The small molecule below binds the protein below.
Small molecule (SMILES): CC(=O)N[C@H]1[C@H](O[C@H]2[C@H](O)[C@@H](NC(C)=O)CO[C@@H]2CO)O[C@H](CO)[C@@H](O[C@@H]2O[C@H](CO)[C@@H](O)[C@H](O[C@@H]3O[C@H](CO)[C@@H](O)[C@H](O)[C@@H]3O)[C@@H]2O)[C@@H]1O

Sequence of chain 1.B:
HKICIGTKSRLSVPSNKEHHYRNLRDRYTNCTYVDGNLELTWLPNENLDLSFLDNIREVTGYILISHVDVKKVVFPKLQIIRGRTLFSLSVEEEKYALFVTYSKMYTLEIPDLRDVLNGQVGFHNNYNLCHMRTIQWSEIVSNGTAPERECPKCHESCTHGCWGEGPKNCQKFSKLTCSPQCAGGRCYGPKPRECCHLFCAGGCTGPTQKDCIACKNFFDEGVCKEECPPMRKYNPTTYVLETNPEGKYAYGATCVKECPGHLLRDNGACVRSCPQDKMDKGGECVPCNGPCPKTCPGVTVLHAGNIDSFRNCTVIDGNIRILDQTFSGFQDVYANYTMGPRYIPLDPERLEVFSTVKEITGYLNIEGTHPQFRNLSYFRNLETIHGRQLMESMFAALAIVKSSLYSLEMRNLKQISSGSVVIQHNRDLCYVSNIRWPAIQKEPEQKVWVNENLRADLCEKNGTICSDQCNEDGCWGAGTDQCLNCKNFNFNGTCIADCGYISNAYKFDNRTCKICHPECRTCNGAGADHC

Binding-site contacts:
Ligand atom C8 contacts residue LYS475 of chain 1.B at 3.9 Å.
Ligand atom C8 contacts residue LEU472 of chain 1.B at 4.0 Å (hydrophobic).
Ligand atom C8 contacts residue TYR420 of chain 1.B at 3.4 Å (hydrophobic).
Ligand atom N2 contacts residue LEU472 of chain 1.B at 3.0 Å (h-bond).
Ligand atom O3 contacts residue LEU468 of chain 1.B at 3.9 Å.
Ligand atom O3 contacts residue ARG441 of chain 1.B at 3.0 Å (salt-bridge).
Ligand atom C6 contacts residue LEU472 of chain 1.B at 4.1 Å (hydrophobic).
Ligand atom O5 contacts residue ASN476 of chain 1.B at 2.3 Å (h-bond).
Ligand atom O6 contacts residue LEU472 of chain 1.B at 4.0 Å.
Ligand atom C6 contacts residue TYR420 of chain 1.B at 4.0 Å (hydrophobic).
Ligand atom C3 contacts residue ASN476 of chain 1.B at 3.7 Å.
Ligand atom C7 contacts residue ASP442 of chain 1.B at 3.7 Å.
Ligand atom O3 contacts residue LEU472 of chain 1.B at 3.9 Å.
Ligand atom N2 contacts residue ASP442 of chain 1.B at 2.8 Å (salt-bridge).
Ligand atom O2 contacts residue ARG441 of chain 1.B at 3.6 Å.
Ligand atom C3 contacts residue ASP442 of chain 1.B at 3.9 Å.
Ligand atom C1 contacts residue ASN476 of chain 1.B at 1.4 Å.
Ligand atom C8 contacts residue ASN476 of chain 1.B at 3.6 Å.
Ligand atom O6 contacts residue LEU468 of chain 1.B at 3.7 Å.
Ligand atom O4 contacts residue GLU466 of chain 1.B at 2.7 Å (salt-bridge).
Ligand atom C5 contacts residue ARG441 of chain 1.B at 3.9 Å.
Ligand atom C3 contacts residue ARG441 of chain 1.B at 4.1 Å.
Ligand atom C7 contacts residue ASN476 of chain 1.B at 3.0 Å.
Ligand atom C4 contacts residue GLU466 of chain 1.B at 3.4 Å.
Ligand atom O7 contacts residue ASN476 of chain 1.B at 3.1 Å (h-bond).
Ligand atom O6 contacts residue ASP442 of chain 1.B at 3.0 Å (salt-bridge).
Ligand atom C7 contacts residue LEU472 of chain 1.B at 3.9 Å (hydrophobic).
Ligand atom O4 contacts residue ARG441 of chain 1.B at 4.0 Å.
Ligand atom C2 contacts residue ASP442 of chain 1.B at 3.5 Å.
Ligand atom C2 contacts residue LEU472 of chain 1.B at 3.6 Å (hydrophobic).
Ligand atom N2 contacts residue ASN476 of chain 1.B at 2.8 Å (h-bond).
Ligand atom O6 contacts residue TYR420 of chain 1.B at 3.7 Å.
Ligand atom O5 contacts residue ARG441 of chain 1.B at 3.4 Å (salt-bridge).
Ligand atom C6 contacts residue ASP442 of chain 1.B at 3.4 Å.
Ligand atom C5 contacts residue ASN476 of chain 1.B at 3.6 Å.
Ligand atom C1 contacts residue ASP442 of chain 1.B at 3.6 Å.
Ligand atom C2 contacts residue ASN476 of chain 1.B at 2.3 Å.
Ligand atom O5 contacts residue LEU468 of chain 1.B at 4.1 Å.
Ligand atom C8 contacts residue ASP442 of chain 1.B at 3.7 Å.
Ligand atom O6 contacts residue GLU466 of chain 1.B at 4.0 Å.